Sequence of chain 1.F:
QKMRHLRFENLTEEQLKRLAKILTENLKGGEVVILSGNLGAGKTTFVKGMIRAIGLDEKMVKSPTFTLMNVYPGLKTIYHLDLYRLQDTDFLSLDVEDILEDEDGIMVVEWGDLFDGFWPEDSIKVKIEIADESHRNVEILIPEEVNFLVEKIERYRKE

Binding-site contacts:
Ligand atom C2' contacts residue GLU34 of chain 1.F at 3.5 Å.
Ligand atom PG contacts residue LYS166 of chain 1.A at 3.4 Å.
Ligand atom O2B contacts residue ALA62 of chain 1.F at 2.3 Å (h-bond).
Ligand atom PG contacts residue LYS64 of chain 1.F at 3.3 Å.
Ligand atom PB contacts residue ALA62 of chain 1.F at 3.0 Å.
Ligand atom O1B contacts residue LYS64 of chain 1.F at 3.4 Å.
Ligand atom O1B contacts residue GLU131 of chain 1.F at 2.8 Å (salt-bridge).
Ligand atom O1B contacts residue THR65 of chain 1.F at 2.1 Å (h-bond).
Ligand atom O3G contacts residue LEU60 of chain 1.F at 3.4 Å.
Ligand atom O2B contacts residue LYS64 of chain 1.F at 2.7 Å (salt-bridge).
Ligand atom O3' contacts residue GLY211 of chain 1.A at 3.4 Å (h-bond).
Ligand atom PB contacts residue THR65 of chain 1.F at 3.6 Å.
Ligand atom O1G contacts residue LYS64 of chain 1.F at 3.3 Å (salt-bridge).
Ligand atom N3 contacts residue THR66 of chain 1.F at 3.3 Å (h-bond).
Ligand atom O3' contacts residue ALA210 of chain 1.A at 3.6 Å.
Ligand atom O1G contacts residue MG1 of chain 1.L at 2.3 Å.
Ligand atom N6 contacts residue LEU32 of chain 1.F at 3.3 Å (h-bond).
Ligand atom C6 contacts residue ARG157 of chain 1.F at 3.3 Å.
Ligand atom O3G contacts residue LYS64 of chain 1.F at 2.4 Å (salt-bridge).
Ligand atom O2G contacts residue LEU60 of chain 1.F at 3.5 Å.
Ligand atom O3B contacts residue LYS213 of chain 1.A at 2.9 Å (salt-bridge).
Ligand atom O2' contacts residue GLU34 of chain 1.F at 3.1 Å (salt-bridge).
Ligand atom O1G contacts residue LYS166 of chain 1.A at 3.3 Å (salt-bridge).
Ligand atom PB contacts residue MG1 of chain 1.L at 3.5 Å.
Ligand atom O2A contacts residue THR65 of chain 1.F at 3.5 Å (h-bond).
Ligand atom N6 contacts residue GLU34 of chain 1.F at 3.4 Å (salt-bridge).
Ligand atom O1G contacts residue GLU131 of chain 1.F at 3.0 Å (salt-bridge).
Ligand atom C2 contacts residue THR66 of chain 1.F at 3.3 Å.
Ligand atom N6 contacts residue THR33 of chain 1.F at 3.4 Å.
Ligand atom O2G contacts residue LYS166 of chain 1.A at 2.7 Å (salt-bridge).
Ligand atom PG contacts residue LYS213 of chain 1.A at 3.5 Å.
Ligand atom O2A contacts residue THR66 of chain 1.F at 2.9 Å (h-bond).
Ligand atom C3A contacts residue ALA62 of chain 1.F at 2.8 Å (hydrophobic).
Ligand atom O2G contacts residue LYS213 of chain 1.A at 2.8 Å (salt-bridge).
Ligand atom C4 contacts residue GLU34 of chain 1.F at 3.6 Å.
Ligand atom O3B contacts residue MG1 of chain 1.L at 3.1 Å.
Ligand atom PG contacts residue MG1 of chain 1.L at 3.2 Å.
Ligand atom O1A contacts residue LYS213 of chain 1.A at 3.4 Å (salt-bridge).
Ligand atom N6 contacts residue ARG157 of chain 1.F at 3.4 Å.
Ligand atom O1B contacts residue MG1 of chain 1.L at 2.7 Å.

The protein below binds the small molecule below.
Small molecule (SMILES): Nc1ncnc2c1ncn2[C@@H]1O[C@H](CO[P](=O)(O)C[P](=O)(O)OP(=O)(O)O)[C@@H](O)[C@H]1O

Sequence of chain 1.A:
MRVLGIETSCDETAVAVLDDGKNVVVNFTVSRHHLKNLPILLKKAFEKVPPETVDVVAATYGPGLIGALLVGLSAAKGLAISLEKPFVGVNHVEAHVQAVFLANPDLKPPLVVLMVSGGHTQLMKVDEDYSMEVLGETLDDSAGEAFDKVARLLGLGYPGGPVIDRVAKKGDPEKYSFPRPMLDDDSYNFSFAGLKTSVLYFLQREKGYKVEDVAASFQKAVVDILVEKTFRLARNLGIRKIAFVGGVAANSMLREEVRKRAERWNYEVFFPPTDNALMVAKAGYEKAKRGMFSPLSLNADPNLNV